Sequence of chain 1.A:
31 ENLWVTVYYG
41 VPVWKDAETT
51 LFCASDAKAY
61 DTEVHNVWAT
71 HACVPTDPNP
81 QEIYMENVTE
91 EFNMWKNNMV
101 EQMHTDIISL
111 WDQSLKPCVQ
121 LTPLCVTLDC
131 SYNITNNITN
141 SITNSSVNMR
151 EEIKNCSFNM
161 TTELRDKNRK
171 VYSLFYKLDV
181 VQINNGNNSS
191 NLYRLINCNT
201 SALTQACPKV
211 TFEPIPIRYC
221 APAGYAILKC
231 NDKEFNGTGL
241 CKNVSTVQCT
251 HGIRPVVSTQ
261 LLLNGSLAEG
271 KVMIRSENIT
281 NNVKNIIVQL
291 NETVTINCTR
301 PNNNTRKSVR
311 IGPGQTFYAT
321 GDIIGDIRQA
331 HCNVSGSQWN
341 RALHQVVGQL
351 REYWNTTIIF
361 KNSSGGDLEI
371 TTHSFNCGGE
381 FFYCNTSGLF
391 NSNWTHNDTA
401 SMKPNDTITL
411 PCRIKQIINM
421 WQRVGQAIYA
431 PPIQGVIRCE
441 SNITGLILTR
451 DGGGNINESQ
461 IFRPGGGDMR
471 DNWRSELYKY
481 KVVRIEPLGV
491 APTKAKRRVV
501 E

Sequence of chain 1.G:
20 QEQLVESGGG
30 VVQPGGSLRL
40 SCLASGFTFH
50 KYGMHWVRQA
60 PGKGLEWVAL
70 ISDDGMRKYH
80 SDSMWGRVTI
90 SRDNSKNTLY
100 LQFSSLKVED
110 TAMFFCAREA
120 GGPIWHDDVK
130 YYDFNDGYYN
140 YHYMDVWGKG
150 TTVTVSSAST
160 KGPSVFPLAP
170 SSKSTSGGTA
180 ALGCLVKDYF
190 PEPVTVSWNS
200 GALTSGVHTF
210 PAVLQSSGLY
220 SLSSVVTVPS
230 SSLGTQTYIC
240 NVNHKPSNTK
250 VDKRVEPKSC

Binding-site contacts:
Ligand atom C4 contacts residue ASN133 of chain 1.A at 4.2 Å.
Ligand atom O5 contacts residue TRP84 of chain 1.G at 4.0 Å.
Ligand atom O4 contacts residue TRP84 of chain 1.G at 4.4 Å.
Ligand atom C5 contacts residue ASN133 of chain 1.A at 3.6 Å.
Ligand atom C3 contacts residue ASN133 of chain 1.A at 3.8 Å.
Ligand atom O7 contacts residue TRP84 of chain 1.G at 4.4 Å.
Ligand atom C7 contacts residue ILE134 of chain 1.A at 4.2 Å (hydrophobic).
Ligand atom O4 contacts residue HIS79 of chain 1.G at 3.6 Å.
Ligand atom C8 contacts residue TRP84 of chain 1.G at 3.9 Å (hydrophobic).
Ligand atom C1 contacts residue TRP84 of chain 1.G at 4.5 Å (hydrophobic).
Ligand atom C2 contacts residue TRP84 of chain 1.G at 4.0 Å (hydrophobic).
Ligand atom O6 contacts residue LYS77 of chain 1.G at 3.5 Å (salt-bridge).
Ligand atom C4 contacts residue HIS79 of chain 1.G at 4.1 Å.
Ligand atom C6 contacts residue LYS77 of chain 1.G at 3.5 Å.
Ligand atom O4 contacts residue TRP84 of chain 1.G at 2.7 Å (h-bond).
Ligand atom C5 contacts residue LYS77 of chain 1.G at 4.2 Å.
Ligand atom C3 contacts residue TRP84 of chain 1.G at 4.4 Å (hydrophobic).
Ligand atom C3 contacts residue TRP84 of chain 1.G at 3.5 Å (hydrophobic).
Ligand atom O3 contacts residue TRP84 of chain 1.G at 3.0 Å.
Ligand atom O7 contacts residue ILE134 of chain 1.A at 4.5 Å.
Ligand atom C8 contacts residue ILE134 of chain 1.A at 3.8 Å (hydrophobic).
Ligand atom N2 contacts residue ASN133 of chain 1.A at 3.0 Å (h-bond).
Ligand atom C8 contacts residue ASN133 of chain 1.A at 3.4 Å.
Ligand atom C1 contacts residue ASN133 of chain 1.A at 1.4 Å.
Ligand atom C5 contacts residue TRP84 of chain 1.G at 4.4 Å (hydrophobic).
Ligand atom O5 contacts residue ASN133 of chain 1.A at 2.3 Å (h-bond).
Ligand atom C7 contacts residue ASN133 of chain 1.A at 3.8 Å.
Ligand atom C2 contacts residue ASN133 of chain 1.A at 2.5 Å.
Ligand atom C4 contacts residue TRP84 of chain 1.G at 3.9 Å (hydrophobic).
Ligand atom N2 contacts residue TRP84 of chain 1.G at 4.0 Å.
Ligand atom C8 contacts residue THR135 of chain 1.A at 4.4 Å.
Ligand atom C7 contacts residue TRP84 of chain 1.G at 3.9 Å (hydrophobic).

The protein below binds the small molecule below.
Small molecule (SMILES): CC(=O)N[C@H]1[C@H](O[C@H]2[C@H](O)[C@@H](NC(C)=O)CO[C@@H]2CO)O[C@H](CO)[C@@H](O[C@@H]2O[C@H](CO[C@H]3O[C@H](CO)[C@@H](O)[C@H](O)[C@@H]3O[C@@H]3O[C@H](CO)[C@@H](O[C@@H]4O[C@H](CO)[C@H](O)[C@H](O)[C@H]4O)[C@H](O)[C@H]3NC(C)=O)[C@@H](O)[C@H](O)[C@@H]2O)[C@@H]1O